Binding-site contacts:
Ligand atom O7 contacts residue GLN258 of chain 1.B at 4.0 Å.
Ligand atom N2 contacts residue ASN221 of chain 1.B at 2.9 Å (h-bond).
Ligand atom O5 contacts residue ASN221 of chain 1.B at 2.4 Å (h-bond).
Ligand atom C1 contacts residue ASN221 of chain 1.B at 1.4 Å.
Ligand atom C8 contacts residue ASN221 of chain 1.B at 4.1 Å.
Ligand atom C3 contacts residue ASN221 of chain 1.B at 3.8 Å.
Ligand atom C5 contacts residue ASN221 of chain 1.B at 3.7 Å.
Ligand atom C4 contacts residue ASN221 of chain 1.B at 4.2 Å.
Ligand atom C2 contacts residue GLN258 of chain 1.B at 4.4 Å.
Ligand atom C7 contacts residue ASN221 of chain 1.B at 3.4 Å.
Ligand atom O7 contacts residue ASN221 of chain 1.B at 3.3 Å (h-bond).
Ligand atom C2 contacts residue ASN221 of chain 1.B at 2.4 Å.

A small-molecule ligand and the protein it binds are described below.
Small molecule (SMILES): CC(=O)N[C@@H]1[C@@H](O)[C@H](O)[C@@H](CO)O[C@H]1O

Sequence of chain 1.B:
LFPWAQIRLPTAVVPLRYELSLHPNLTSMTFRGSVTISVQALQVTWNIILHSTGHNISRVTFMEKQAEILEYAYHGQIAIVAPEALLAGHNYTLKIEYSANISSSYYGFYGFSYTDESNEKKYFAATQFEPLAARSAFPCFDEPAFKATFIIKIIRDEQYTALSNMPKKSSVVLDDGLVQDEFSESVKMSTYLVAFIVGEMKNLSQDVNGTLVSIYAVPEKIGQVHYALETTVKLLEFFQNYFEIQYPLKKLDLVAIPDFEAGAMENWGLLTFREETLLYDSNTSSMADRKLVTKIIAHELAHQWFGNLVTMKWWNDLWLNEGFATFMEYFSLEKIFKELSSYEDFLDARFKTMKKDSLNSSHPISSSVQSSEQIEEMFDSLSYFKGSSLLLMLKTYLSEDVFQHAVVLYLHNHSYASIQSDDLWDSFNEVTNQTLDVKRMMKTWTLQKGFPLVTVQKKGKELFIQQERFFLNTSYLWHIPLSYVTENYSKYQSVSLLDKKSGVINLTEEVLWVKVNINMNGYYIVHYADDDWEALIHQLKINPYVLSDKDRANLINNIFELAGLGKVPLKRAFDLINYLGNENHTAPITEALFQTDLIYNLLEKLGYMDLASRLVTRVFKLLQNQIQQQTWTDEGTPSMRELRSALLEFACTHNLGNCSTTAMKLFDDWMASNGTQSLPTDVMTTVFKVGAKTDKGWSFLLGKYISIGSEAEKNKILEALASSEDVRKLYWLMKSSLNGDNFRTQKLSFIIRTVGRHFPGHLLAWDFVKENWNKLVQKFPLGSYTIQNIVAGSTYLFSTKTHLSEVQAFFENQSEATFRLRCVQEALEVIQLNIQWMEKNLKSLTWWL